A protein and the small-molecule ligand that binds it are described below.
Small molecule (SMILES): N[C@@H](CS)C(=O)O

Binding-site contacts:
Ligand atom SG contacts residue ILE236 of chain 24.C at 4.3 Å.
Ligand atom O contacts residue ARG233 of chain 24.C at 4.1 Å.
Ligand atom CA contacts residue MET247 of chain 24.A at 4.2 Å (hydrophobic).
Ligand atom CB contacts residue GLY1 of chain 24.P at 3.7 Å.
Ligand atom CB contacts residue PRO249 of chain 24.A at 4.3 Å (hydrophobic).
Ligand atom O contacts residue GLY1 of chain 24.P at 2.2 Å (h-bond).
Ligand atom SG contacts residue ASP235 of chain 24.C at 3.7 Å.
Ligand atom O contacts residue ASP235 of chain 24.C at 3.4 Å.
Ligand atom N contacts residue GLY1 of chain 24.P at 2.9 Å (h-bond).
Ligand atom O contacts residue MET247 of chain 24.A at 3.8 Å.
Ligand atom CA contacts residue ASP235 of chain 24.C at 4.0 Å.
Ligand atom N contacts residue THR248 of chain 24.A at 4.1 Å.
Ligand atom C contacts residue MET247 of chain 24.A at 3.7 Å (hydrophobic).
Ligand atom SG contacts residue PRO249 of chain 24.A at 3.6 Å.
Ligand atom SG contacts residue MET247 of chain 24.A at 3.4 Å.
Ligand atom SG contacts residue THR248 of chain 24.A at 3.2 Å (h-bond).
Ligand atom N contacts residue MET247 of chain 24.A at 3.8 Å.
Ligand atom C contacts residue ASP235 of chain 24.C at 4.3 Å.
Ligand atom SG contacts residue GLY1 of chain 24.P at 4.4 Å.
Ligand atom C contacts residue GLY1 of chain 24.P at 1.3 Å.
Ligand atom CB contacts residue THR248 of chain 24.A at 4.5 Å.
Ligand atom N contacts residue PRO249 of chain 24.A at 3.5 Å.
Ligand atom CA contacts residue GLY1 of chain 24.P at 2.4 Å.
Ligand atom CB contacts residue ASP235 of chain 24.C at 2.8 Å.

Sequence of chain 24.A:
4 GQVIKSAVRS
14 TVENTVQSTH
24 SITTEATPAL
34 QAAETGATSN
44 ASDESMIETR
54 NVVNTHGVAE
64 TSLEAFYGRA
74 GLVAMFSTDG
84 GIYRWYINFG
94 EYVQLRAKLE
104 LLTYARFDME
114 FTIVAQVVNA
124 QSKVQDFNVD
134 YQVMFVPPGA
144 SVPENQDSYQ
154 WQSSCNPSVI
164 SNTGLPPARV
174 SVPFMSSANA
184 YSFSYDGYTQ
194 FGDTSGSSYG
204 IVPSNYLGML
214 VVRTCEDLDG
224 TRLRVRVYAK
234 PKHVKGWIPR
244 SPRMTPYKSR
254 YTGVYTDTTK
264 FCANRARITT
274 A

Sequence of chain 24.C:
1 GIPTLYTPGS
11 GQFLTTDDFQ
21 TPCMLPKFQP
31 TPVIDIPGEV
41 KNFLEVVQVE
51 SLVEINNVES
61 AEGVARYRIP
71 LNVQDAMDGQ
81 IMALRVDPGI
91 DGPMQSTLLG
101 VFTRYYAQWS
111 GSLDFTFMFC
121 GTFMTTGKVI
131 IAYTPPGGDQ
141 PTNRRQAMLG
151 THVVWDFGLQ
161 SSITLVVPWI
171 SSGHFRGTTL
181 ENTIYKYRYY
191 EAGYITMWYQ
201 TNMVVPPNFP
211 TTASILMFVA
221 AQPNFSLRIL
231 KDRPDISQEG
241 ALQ